Sequence of chain 1.D:
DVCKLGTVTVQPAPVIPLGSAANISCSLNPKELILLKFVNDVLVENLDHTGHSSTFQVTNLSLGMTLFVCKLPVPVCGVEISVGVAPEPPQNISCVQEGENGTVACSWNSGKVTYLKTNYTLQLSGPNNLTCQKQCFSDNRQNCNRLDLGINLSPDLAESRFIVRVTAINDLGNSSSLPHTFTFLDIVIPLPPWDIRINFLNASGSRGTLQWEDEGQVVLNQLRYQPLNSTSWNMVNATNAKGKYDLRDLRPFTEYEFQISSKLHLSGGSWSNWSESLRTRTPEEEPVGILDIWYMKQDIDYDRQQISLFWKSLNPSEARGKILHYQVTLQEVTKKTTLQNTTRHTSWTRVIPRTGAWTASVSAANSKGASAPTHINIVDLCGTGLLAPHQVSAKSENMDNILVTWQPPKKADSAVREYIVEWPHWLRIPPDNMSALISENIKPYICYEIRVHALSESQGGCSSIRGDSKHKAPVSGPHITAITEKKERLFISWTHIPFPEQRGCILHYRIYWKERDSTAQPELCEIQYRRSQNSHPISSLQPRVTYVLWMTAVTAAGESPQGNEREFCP

Binding-site contacts:
Ligand atom C1 contacts residue ASN201 of chain 1.D at 1.4 Å.
Ligand atom O5 contacts residue ASN201 of chain 1.D at 2.4 Å (h-bond).
Ligand atom C8 contacts residue ASN201 of chain 1.D at 4.3 Å.
Ligand atom C4 contacts residue ASN201 of chain 1.D at 4.2 Å.
Ligand atom C6 contacts residue ASN201 of chain 1.D at 4.5 Å.
Ligand atom C3 contacts residue ASN201 of chain 1.D at 3.8 Å.
Ligand atom C2 contacts residue ASN201 of chain 1.D at 2.4 Å.
Ligand atom O7 contacts residue ASN201 of chain 1.D at 3.2 Å (h-bond).
Ligand atom C7 contacts residue ASN201 of chain 1.D at 3.2 Å.
Ligand atom O6 contacts residue ASN201 of chain 1.D at 3.8 Å.
Ligand atom C5 contacts residue ASN201 of chain 1.D at 3.7 Å.
Ligand atom N2 contacts residue ASN201 of chain 1.D at 2.8 Å (h-bond).

A protein and the small-molecule ligand that binds it are described below.
Small molecule (SMILES): CC(=O)N[C@@H]1[C@@H](O)[C@H](O)[C@@H](CO)O[C@H]1O